Sequence of chain 1.B:
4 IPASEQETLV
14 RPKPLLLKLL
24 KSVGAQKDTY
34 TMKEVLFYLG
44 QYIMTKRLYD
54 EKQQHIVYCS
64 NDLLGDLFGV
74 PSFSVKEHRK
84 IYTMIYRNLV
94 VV

Binding-site contacts:
Ligand atom C10 contacts residue ILE46 of chain 1.B at 3.9 Å (hydrophobic).
Ligand atom C23 contacts residue HIS81 of chain 1.B at 3.8 Å.
Ligand atom C6 contacts residue HIS81 of chain 1.B at 3.7 Å.
Ligand atom CL1 contacts residue ILE46 of chain 1.B at 3.6 Å.
Ligand atom O4 contacts residue LEU39 of chain 1.B at 4.0 Å.
Ligand atom C2 contacts residue GLY43 of chain 1.B at 3.8 Å.
Ligand atom C12 contacts residue GLY43 of chain 1.B at 4.0 Å.
Ligand atom O3 contacts residue VAL78 of chain 1.B at 3.3 Å (h-bond).
Ligand atom C23 contacts residue LYS79 of chain 1.B at 3.7 Å.
Ligand atom CL1 contacts residue LEU42 of chain 1.B at 4.0 Å.
Ligand atom C15 contacts residue LEU39 of chain 1.B at 3.6 Å (hydrophobic).
Ligand atom C2 contacts residue ILE46 of chain 1.B at 3.4 Å (hydrophobic).
Ligand atom O3 contacts residue LYS79 of chain 1.B at 3.6 Å.
Ligand atom C11 contacts residue GLY43 of chain 1.B at 3.9 Å.
Ligand atom C21 contacts residue VAL78 of chain 1.B at 3.7 Å (hydrophobic).
Ligand atom CL2 contacts residue LEU39 of chain 1.B at 3.9 Å.
Ligand atom C19 contacts residue HIS81 of chain 1.B at 4.0 Å.
Ligand atom C22 contacts residue PHE40 of chain 1.B at 3.8 Å (hydrophobic).
Ligand atom CL1 contacts residue PHE71 of chain 1.B at 4.0 Å.
Ligand atom O4 contacts residue GLY43 of chain 1.B at 3.5 Å.
Ligand atom C16 contacts residue HIS81 of chain 1.B at 3.6 Å.
Ligand atom C12 contacts residue LEU39 of chain 1.B at 3.5 Å (hydrophobic).
Ligand atom CL2 contacts residue TYR85 of chain 1.B at 3.7 Å.
Ligand atom C23 contacts residue VAL78 of chain 1.B at 4.0 Å (hydrophobic).
Ligand atom C17 contacts residue HIS81 of chain 1.B at 3.3 Å.
Ligand atom C16 contacts residue LEU39 of chain 1.B at 4.0 Å (hydrophobic).
Ligand atom O3 contacts residue HIS81 of chain 1.B at 2.6 Å (h-bond).
Ligand atom C14 contacts residue LEU39 of chain 1.B at 4.1 Å (hydrophobic).
Ligand atom C11 contacts residue LEU39 of chain 1.B at 3.5 Å (hydrophobic).
Ligand atom C9 contacts residue ILE84 of chain 1.B at 3.5 Å (hydrophobic).
Ligand atom CL2 contacts residue HIS81 of chain 1.B at 3.4 Å.
Ligand atom C15 contacts residue HIS81 of chain 1.B at 3.9 Å.
Ligand atom C25 contacts residue GLN44 of chain 1.B at 3.6 Å.
Ligand atom C8 contacts residue ILE84 of chain 1.B at 3.9 Å (hydrophobic).
Ligand atom CL2 contacts residue ILE84 of chain 1.B at 3.8 Å.
Ligand atom C9 contacts residue ILE46 of chain 1.B at 4.0 Å (hydrophobic).
Ligand atom C25 contacts residue GLY43 of chain 1.B at 3.4 Å.
Ligand atom C1 contacts residue TYR52 of chain 1.B at 3.9 Å (hydrophobic).
Ligand atom O2 contacts residue LYS79 of chain 1.B at 3.2 Å (salt-bridge).
Ligand atom CL1 contacts residue ILE84 of chain 1.B at 3.9 Å.

This small molecule binds to this protein.
Small molecule (SMILES): CC[C@@H](CS(=O)(=O)C(C)(C)C)N1C(=O)[C@@H](CC(=O)O)O[C@H](c2cccc(Cl)c2)[C@H]1c1ccc(Cl)cc1